Sequence of chain 2.A:
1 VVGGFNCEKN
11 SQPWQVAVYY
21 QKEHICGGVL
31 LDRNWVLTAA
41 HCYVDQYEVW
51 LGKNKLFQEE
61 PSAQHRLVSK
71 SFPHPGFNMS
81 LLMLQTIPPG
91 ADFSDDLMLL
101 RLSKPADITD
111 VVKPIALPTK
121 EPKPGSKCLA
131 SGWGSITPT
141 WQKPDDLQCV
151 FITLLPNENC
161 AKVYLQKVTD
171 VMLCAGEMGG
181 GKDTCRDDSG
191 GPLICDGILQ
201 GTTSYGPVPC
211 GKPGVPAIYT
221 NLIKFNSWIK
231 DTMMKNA

Sequence of chain 2.B:
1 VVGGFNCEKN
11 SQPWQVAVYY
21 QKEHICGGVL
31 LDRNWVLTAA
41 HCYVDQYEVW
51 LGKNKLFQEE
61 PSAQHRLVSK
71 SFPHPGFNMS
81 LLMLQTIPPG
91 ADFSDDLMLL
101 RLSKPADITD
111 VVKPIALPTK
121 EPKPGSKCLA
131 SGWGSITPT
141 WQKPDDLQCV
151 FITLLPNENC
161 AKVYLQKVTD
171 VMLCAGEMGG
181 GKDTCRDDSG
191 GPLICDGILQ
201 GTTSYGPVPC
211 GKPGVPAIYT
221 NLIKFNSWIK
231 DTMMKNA

Binding-site contacts:
Ligand atom C4 contacts residue ASN78 of chain 2.B at 4.2 Å.
Ligand atom C1 contacts residue LEU81 of chain 2.B at 4.3 Å (hydrophobic).
Ligand atom O5 contacts residue ASN78 of chain 2.B at 2.4 Å (h-bond).
Ligand atom C8 contacts residue TYR43 of chain 2.A at 4.1 Å (hydrophobic).
Ligand atom C5 contacts residue LEU81 of chain 2.B at 4.2 Å (hydrophobic).
Ligand atom C1 contacts residue ASN78 of chain 2.B at 1.4 Å.
Ligand atom C2 contacts residue ASN78 of chain 2.B at 2.5 Å.
Ligand atom O7 contacts residue ASN78 of chain 2.B at 3.6 Å.
Ligand atom C8 contacts residue ASP45 of chain 2.A at 4.4 Å.
Ligand atom O5 contacts residue SER80 of chain 2.B at 4.4 Å.
Ligand atom C6 contacts residue LEU84 of chain 2.B at 4.2 Å (hydrophobic).
Ligand atom C6 contacts residue LEU81 of chain 2.B at 3.8 Å (hydrophobic).
Ligand atom O6 contacts residue LEU84 of chain 2.B at 4.5 Å.
Ligand atom C7 contacts residue ASN78 of chain 2.B at 3.5 Å.
Ligand atom O6 contacts residue PRO88 of chain 2.B at 4.0 Å.
Ligand atom O6 contacts residue LEU81 of chain 2.B at 3.6 Å.
Ligand atom C3 contacts residue ASN78 of chain 2.B at 3.7 Å.
Ligand atom C5 contacts residue ASN78 of chain 2.B at 3.7 Å.
Ligand atom O5 contacts residue LEU81 of chain 2.B at 3.3 Å.
Ligand atom C1 contacts residue SER80 of chain 2.B at 4.3 Å.
Ligand atom N2 contacts residue ASN78 of chain 2.B at 2.8 Å (h-bond).

This small molecule binds to this protein.
Small molecule (SMILES): CC(=O)N[C@H]1[C@H](O[C@H]2[C@H](O)[C@@H](NC(C)=O)CO[C@@H]2CO)O[C@H](CO)[C@@H](O)[C@@H]1O